Sequence of chain 1.C:
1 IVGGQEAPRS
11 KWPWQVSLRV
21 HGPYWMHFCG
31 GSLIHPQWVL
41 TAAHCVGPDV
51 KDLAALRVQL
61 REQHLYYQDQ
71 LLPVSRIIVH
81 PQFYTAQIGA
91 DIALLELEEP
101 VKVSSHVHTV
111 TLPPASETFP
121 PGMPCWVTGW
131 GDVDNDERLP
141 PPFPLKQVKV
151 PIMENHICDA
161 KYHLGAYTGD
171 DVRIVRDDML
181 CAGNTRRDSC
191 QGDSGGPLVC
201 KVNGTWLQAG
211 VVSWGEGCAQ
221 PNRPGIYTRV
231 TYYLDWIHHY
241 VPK

Binding-site contacts:
Ligand atom N9 contacts residue SER189 of chain 1.A at 3.2 Å (h-bond).
Ligand atom C16 contacts residue GLY215 of chain 1.A at 3.0 Å.
Ligand atom N9 contacts residue ASP188 of chain 1.A at 2.8 Å (salt-bridge).
Ligand atom C2 contacts residue SER194 of chain 1.A at 3.3 Å.
Ligand atom C27 contacts residue ILE174 of chain 1.A at 3.6 Å (hydrophobic).
Ligand atom C1 contacts residue TRP214 of chain 1.A at 3.7 Å (hydrophobic).
Ligand atom N9 contacts residue CYS218 of chain 1.A at 3.7 Å.
Ligand atom C22 contacts residue GLN87 of chain 1.A at 3.6 Å.
Ligand atom C28 contacts residue ILE174 of chain 1.A at 3.5 Å (hydrophobic).
Ligand atom O17 contacts residue GLY217 of chain 1.A at 3.1 Å (h-bond).
Ligand atom O17 contacts residue GLY215 of chain 1.A at 3.6 Å.
Ligand atom C27 contacts residue TYR162 of chain 1.A at 3.3 Å (hydrophobic).
Ligand atom C18 contacts residue GLY215 of chain 1.A at 3.1 Å.
Ligand atom C15 contacts residue TRP214 of chain 1.A at 3.6 Å (hydrophobic).
Ligand atom C5 contacts residue GLY215 of chain 1.A at 3.7 Å.
Ligand atom C2 contacts residue VAL212 of chain 1.A at 3.6 Å (hydrophobic).
Ligand atom C26 contacts residue GLU216 of chain 1.A at 3.7 Å.
Ligand atom C2 contacts residue CYS190 of chain 1.A at 3.6 Å (hydrophobic).
Ligand atom O19 contacts residue GLU216 of chain 1.A at 3.4 Å.
Ligand atom C14 contacts residue GLY215 of chain 1.A at 3.6 Å.
Ligand atom C26 contacts residue TYR162 of chain 1.A at 3.4 Å (hydrophobic).
Ligand atom C11 contacts residue GLN191 of chain 1.A at 2.9 Å.
Ligand atom N9 contacts residue GLY217 of chain 1.A at 2.9 Å (h-bond).
Ligand atom C8 contacts residue SER189 of chain 1.A at 3.3 Å.
Ligand atom C12 contacts residue GLN191 of chain 1.A at 3.5 Å.
Ligand atom N13 contacts residue GLY215 of chain 1.A at 3.3 Å (h-bond).
Ligand atom C25 contacts residue GLU216 of chain 1.A at 3.0 Å.
Ligand atom C15 contacts residue GLY215 of chain 1.A at 3.4 Å.
Ligand atom C5 contacts residue GLY217 of chain 1.A at 3.4 Å.
Ligand atom C26 contacts residue ASP49 of chain 1.C at 3.4 Å.
Ligand atom O19 contacts residue GLY215 of chain 1.A at 2.9 Å (h-bond).
Ligand atom C7 contacts residue SER189 of chain 1.A at 3.4 Å.
Ligand atom C5 contacts residue TRP214 of chain 1.A at 3.7 Å (hydrophobic).
Ligand atom C7 contacts residue VAL212 of chain 1.A at 3.5 Å (hydrophobic).
Ligand atom C8 contacts residue TRP214 of chain 1.A at 3.7 Å (hydrophobic).
Ligand atom C21 contacts residue GLN87 of chain 1.A at 3.3 Å.
Ligand atom F30 contacts residue TYR84 of chain 1.C at 3.4 Å.
Ligand atom F30 contacts residue TRP214 of chain 1.A at 3.7 Å.
Ligand atom C3 contacts residue SER194 of chain 1.A at 3.6 Å.
Ligand atom C8 contacts residue ASP188 of chain 1.A at 3.6 Å.

The small molecule below binds the protein below.
Small molecule (SMILES): NCc1cccc(C2CCN(C(=O)c3ccc(C#Cc4ccccc4F)o3)CC2)c1

Sequence of chain 1.A:
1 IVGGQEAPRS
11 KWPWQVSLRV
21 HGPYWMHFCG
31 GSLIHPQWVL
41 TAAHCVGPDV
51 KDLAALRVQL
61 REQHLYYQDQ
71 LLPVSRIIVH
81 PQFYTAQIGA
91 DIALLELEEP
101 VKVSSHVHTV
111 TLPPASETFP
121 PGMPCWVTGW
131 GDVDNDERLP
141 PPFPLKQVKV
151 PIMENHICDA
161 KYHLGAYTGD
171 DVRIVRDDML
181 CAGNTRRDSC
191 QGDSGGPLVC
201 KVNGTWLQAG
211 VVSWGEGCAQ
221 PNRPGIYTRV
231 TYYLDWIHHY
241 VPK